Sequence of chain 1.B:
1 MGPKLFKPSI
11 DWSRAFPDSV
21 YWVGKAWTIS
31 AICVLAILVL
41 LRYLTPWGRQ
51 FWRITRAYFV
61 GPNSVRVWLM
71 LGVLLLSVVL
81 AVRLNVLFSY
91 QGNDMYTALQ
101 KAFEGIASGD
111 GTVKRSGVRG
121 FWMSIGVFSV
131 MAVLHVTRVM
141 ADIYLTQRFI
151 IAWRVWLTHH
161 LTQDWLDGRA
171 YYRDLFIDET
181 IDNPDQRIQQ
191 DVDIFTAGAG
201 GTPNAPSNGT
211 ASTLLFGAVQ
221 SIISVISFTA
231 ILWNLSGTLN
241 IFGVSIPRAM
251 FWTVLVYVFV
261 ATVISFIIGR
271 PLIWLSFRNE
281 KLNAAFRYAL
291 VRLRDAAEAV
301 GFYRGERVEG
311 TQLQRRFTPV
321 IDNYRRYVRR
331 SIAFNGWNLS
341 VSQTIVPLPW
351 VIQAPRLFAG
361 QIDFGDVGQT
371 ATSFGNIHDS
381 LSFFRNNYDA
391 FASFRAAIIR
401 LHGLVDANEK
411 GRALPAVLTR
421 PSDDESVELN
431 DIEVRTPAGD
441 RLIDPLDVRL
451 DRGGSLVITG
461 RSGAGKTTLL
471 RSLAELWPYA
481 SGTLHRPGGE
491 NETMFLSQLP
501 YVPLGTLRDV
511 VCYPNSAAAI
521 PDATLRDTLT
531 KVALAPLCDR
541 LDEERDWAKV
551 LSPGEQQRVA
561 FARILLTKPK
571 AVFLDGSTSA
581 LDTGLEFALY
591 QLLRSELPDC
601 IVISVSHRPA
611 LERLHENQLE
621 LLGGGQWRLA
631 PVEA

The protein below binds the small molecule below.
Small molecule (SMILES): Nc1ncnc2c1ncn2[C@@H]1O[C@H](CO[P](=O)(O)O[P](=O)(O)NP(=O)(O)O)[C@@H](O)[C@H]1O

Sequence of chain 1.A:
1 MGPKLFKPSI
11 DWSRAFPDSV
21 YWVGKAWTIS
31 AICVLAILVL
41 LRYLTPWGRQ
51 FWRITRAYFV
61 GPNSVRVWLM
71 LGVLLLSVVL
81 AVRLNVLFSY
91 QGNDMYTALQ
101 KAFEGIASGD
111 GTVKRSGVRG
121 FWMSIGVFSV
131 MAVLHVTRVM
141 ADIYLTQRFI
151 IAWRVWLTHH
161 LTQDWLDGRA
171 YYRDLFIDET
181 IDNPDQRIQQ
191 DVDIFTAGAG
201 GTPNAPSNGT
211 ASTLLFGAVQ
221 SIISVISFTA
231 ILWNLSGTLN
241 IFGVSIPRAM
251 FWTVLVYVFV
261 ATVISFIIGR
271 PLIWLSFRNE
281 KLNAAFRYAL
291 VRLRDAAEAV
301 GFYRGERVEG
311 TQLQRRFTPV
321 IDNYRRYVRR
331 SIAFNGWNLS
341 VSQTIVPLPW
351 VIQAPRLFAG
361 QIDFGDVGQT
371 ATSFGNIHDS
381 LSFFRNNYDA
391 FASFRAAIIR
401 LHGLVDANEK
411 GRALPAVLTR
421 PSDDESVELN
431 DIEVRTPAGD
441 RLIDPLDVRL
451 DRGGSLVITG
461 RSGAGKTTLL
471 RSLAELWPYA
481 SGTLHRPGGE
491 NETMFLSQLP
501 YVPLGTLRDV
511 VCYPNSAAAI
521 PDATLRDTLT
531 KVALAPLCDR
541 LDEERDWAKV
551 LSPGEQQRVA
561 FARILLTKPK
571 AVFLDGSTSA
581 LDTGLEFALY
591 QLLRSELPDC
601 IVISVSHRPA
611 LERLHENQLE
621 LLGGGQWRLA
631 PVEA

Binding-site contacts:
Ligand atom O2B contacts residue MG1 of chain 1.O at 2.4 Å.
Ligand atom O2B contacts residue LYS466 of chain 1.B at 3.9 Å.
Ligand atom C2 contacts residue ARG471 of chain 1.B at 3.6 Å.
Ligand atom O1G contacts residue SER462 of chain 1.B at 3.4 Å (h-bond).
Ligand atom O1A contacts residue THR467 of chain 1.B at 3.5 Å (h-bond).
Ligand atom O1G contacts residue HIS607 of chain 1.B at 3.6 Å (h-bond).
Ligand atom O2B contacts residue THR467 of chain 1.B at 2.2 Å (h-bond).
Ligand atom C5' contacts residue THR468 of chain 1.B at 3.7 Å.
Ligand atom O1B contacts residue ALA464 of chain 1.B at 3.8 Å.
Ligand atom O1A contacts residue GLY465 of chain 1.B at 3.3 Å.
Ligand atom PG contacts residue SER462 of chain 1.B at 3.2 Å.
Ligand atom N3B contacts residue SER462 of chain 1.B at 3.0 Å (h-bond).
Ligand atom PA contacts residue THR468 of chain 1.B at 4.0 Å.
Ligand atom O1B contacts residue SER462 of chain 1.B at 3.8 Å.
Ligand atom PB contacts residue SER462 of chain 1.B at 4.0 Å.
Ligand atom O3A contacts residue SER552 of chain 1.A at 3.5 Å.
Ligand atom O2G contacts residue GLN498 of chain 1.B at 3.1 Å (h-bond).
Ligand atom C3' contacts residue GLU555 of chain 1.A at 3.7 Å.
Ligand atom O1A contacts residue THR468 of chain 1.B at 3.7 Å.
Ligand atom O3G contacts residue GLY554 of chain 1.A at 3.0 Å.
Ligand atom PB contacts residue THR467 of chain 1.B at 3.7 Å.
Ligand atom C2' contacts residue VAL550 of chain 1.A at 3.9 Å (hydrophobic).
Ligand atom N3B contacts residue MG1 of chain 1.O at 3.8 Å.
Ligand atom PG contacts residue MG1 of chain 1.O at 3.7 Å.
Ligand atom N3B contacts residue SER552 of chain 1.A at 3.8 Å.
Ligand atom O2G contacts residue MG1 of chain 1.O at 2.6 Å.
Ligand atom O3G contacts residue SER462 of chain 1.B at 2.8 Å (h-bond).
Ligand atom O1G contacts residue LYS466 of chain 1.B at 3.7 Å.
Ligand atom O2' contacts residue GLU555 of chain 1.A at 3.6 Å.
Ligand atom PB contacts residue MG1 of chain 1.O at 3.6 Å.
Ligand atom O2A contacts residue THR468 of chain 1.B at 3.6 Å.
Ligand atom O3' contacts residue GLY463 of chain 1.B at 3.5 Å (h-bond).
Ligand atom O2' contacts residue VAL550 of chain 1.A at 4.0 Å.
Ligand atom O3G contacts residue ALA580 of chain 1.A at 3.9 Å.
Ligand atom O1A contacts residue LYS466 of chain 1.B at 3.0 Å (salt-bridge).
Ligand atom O3' contacts residue GLU555 of chain 1.A at 3.6 Å (salt-bridge).
Ligand atom O2A contacts residue THR467 of chain 1.B at 3.5 Å.
Ligand atom O1B contacts residue LYS466 of chain 1.B at 3.2 Å.
Ligand atom N1 contacts residue TRP477 of chain 1.B at 3.8 Å.
Ligand atom N3 contacts residue VAL550 of chain 1.A at 3.9 Å.